Sequence of chain 2.H:
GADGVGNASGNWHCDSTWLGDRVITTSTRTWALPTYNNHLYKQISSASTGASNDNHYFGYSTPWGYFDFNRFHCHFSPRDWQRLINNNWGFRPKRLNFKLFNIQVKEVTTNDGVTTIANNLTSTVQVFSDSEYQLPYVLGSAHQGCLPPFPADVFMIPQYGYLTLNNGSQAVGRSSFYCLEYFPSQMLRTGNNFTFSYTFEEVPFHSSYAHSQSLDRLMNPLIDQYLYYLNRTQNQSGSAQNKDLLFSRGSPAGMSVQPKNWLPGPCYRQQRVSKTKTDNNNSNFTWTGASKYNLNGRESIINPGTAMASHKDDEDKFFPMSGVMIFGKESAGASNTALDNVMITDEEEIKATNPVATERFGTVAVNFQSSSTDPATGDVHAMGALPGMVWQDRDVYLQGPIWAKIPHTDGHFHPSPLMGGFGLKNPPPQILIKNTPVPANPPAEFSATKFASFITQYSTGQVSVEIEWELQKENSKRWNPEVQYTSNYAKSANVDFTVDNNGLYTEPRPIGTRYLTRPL

Binding-site contacts:
Ligand atom C5 contacts residue PHE629 of chain 2.H at 4.0 Å (hydrophobic).
Ligand atom C2 contacts residue GLY627 of chain 2.D at 4.1 Å.
Ligand atom O2 contacts residue GLY627 of chain 2.D at 3.4 Å.
Ligand atom C5 contacts residue HIS628 of chain 2.D at 3.9 Å.
Ligand atom N1 contacts residue HIS628 of chain 2.D at 2.3 Å (h-bond).
Ligand atom C6 contacts residue PHE629 of chain 2.D at 4.0 Å (hydrophobic).
Ligand atom N4 contacts residue PHE629 of chain 2.H at 4.4 Å.
Ligand atom O2 contacts residue HIS630 of chain 2.H at 3.5 Å.
Ligand atom C4 contacts residue HIS630 of chain 2.H at 3.2 Å.
Ligand atom N1 contacts residue TRP607 of chain 2.H at 4.5 Å.
Ligand atom N3 contacts residue HIS628 of chain 2.D at 4.3 Å.
Ligand atom C4 contacts residue HIS628 of chain 2.D at 4.5 Å.
Ligand atom O2 contacts residue HIS628 of chain 2.D at 3.4 Å (h-bond).
Ligand atom O2 contacts residue ASP626 of chain 2.D at 3.6 Å (salt-bridge).
Ligand atom N4 contacts residue PRO631 of chain 2.H at 4.4 Å.
Ligand atom C6 contacts residue HIS628 of chain 2.D at 2.7 Å.
Ligand atom C2 contacts residue HIS628 of chain 2.D at 3.3 Å.
Ligand atom C5 contacts residue HIS630 of chain 2.H at 4.3 Å.
Ligand atom N1 contacts residue PHE629 of chain 2.D at 4.2 Å.
Ligand atom N1 contacts residue HIS630 of chain 2.H at 4.2 Å.
Ligand atom N3 contacts residue HIS630 of chain 2.H at 2.6 Å (h-bond).
Ligand atom N4 contacts residue HIS630 of chain 2.H at 3.0 Å.
Ligand atom C2 contacts residue HIS630 of chain 2.H at 3.2 Å.

Sequence of chain 2.D:
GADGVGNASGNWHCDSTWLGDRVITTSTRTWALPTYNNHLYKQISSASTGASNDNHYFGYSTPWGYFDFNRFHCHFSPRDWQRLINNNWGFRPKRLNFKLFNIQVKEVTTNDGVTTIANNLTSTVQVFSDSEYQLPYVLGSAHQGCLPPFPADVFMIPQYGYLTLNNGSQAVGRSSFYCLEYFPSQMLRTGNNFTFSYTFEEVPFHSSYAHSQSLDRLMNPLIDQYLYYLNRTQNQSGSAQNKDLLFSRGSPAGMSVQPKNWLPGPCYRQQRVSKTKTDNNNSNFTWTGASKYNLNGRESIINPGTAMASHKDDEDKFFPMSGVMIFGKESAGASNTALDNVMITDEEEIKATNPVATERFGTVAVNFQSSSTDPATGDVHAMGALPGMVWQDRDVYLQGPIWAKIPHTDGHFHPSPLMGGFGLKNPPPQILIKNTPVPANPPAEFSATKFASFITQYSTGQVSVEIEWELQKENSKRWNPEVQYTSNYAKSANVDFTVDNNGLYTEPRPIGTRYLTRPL

This small molecule binds to this protein.
Small molecule (SMILES): Nc1ccnc(=O)[nH]1